This small molecule binds to this protein.
Small molecule (SMILES): COC(=O)c1cc(Br)cc2c1NC(=O)[C@@H]2O

Sequence of chain 1.A:
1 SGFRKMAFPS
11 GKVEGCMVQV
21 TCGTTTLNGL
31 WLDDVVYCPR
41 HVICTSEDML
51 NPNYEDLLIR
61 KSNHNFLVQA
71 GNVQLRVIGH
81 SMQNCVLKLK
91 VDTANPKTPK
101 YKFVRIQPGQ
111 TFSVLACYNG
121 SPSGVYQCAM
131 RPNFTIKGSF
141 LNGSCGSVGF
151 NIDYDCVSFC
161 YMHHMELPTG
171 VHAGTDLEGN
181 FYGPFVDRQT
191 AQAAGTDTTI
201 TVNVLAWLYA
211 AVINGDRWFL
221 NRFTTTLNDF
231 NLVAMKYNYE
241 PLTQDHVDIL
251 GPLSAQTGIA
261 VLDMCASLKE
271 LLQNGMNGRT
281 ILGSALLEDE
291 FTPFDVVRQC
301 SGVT

Binding-site contacts:
Ligand atom C4 contacts residue DMS1 of chain 1.E at 3.9 Å.
Ligand atom O2 contacts residue SER144 of chain 1.A at 3.5 Å (h-bond).
Ligand atom O3 contacts residue LEU27 of chain 1.A at 3.6 Å.
Ligand atom BR contacts residue MET49 of chain 1.A at 3.3 Å.
Ligand atom O3 contacts residue CYS145 of chain 1.A at 2.7 Å (h-bond).
Ligand atom C7 contacts residue DMS1 of chain 1.E at 3.7 Å.
Ligand atom O contacts residue ASN142 of chain 1.A at 3.8 Å.
Ligand atom O2 contacts residue THR26 of chain 1.A at 4.2 Å.
Ligand atom C5 contacts residue HIS41 of chain 1.A at 3.2 Å.
Ligand atom C6 contacts residue HIS41 of chain 1.A at 3.5 Å.
Ligand atom C7 contacts residue HIS41 of chain 1.A at 3.4 Å.
Ligand atom C2 contacts residue ASN142 of chain 1.A at 4.0 Å.
Ligand atom O3 contacts residue HIS41 of chain 1.A at 2.3 Å (h-bond).
Ligand atom C6 contacts residue DMS1 of chain 1.E at 3.3 Å.
Ligand atom C9 contacts residue DMS1 of chain 1.E at 4.0 Å.
Ligand atom N contacts residue CYS145 of chain 1.A at 3.8 Å.
Ligand atom C2 contacts residue DMS1 of chain 1.E at 3.7 Å.
Ligand atom N contacts residue GLY143 of chain 1.A at 3.6 Å (h-bond).
Ligand atom O1 contacts residue ASN142 of chain 1.A at 3.3 Å.
Ligand atom C3 contacts residue DMS1 of chain 1.E at 3.3 Å.
Ligand atom O2 contacts residue CYS145 of chain 1.A at 3.3 Å (h-bond).
Ligand atom C7 contacts residue CYS145 of chain 1.A at 3.4 Å (hydrophobic).
Ligand atom C8 contacts residue DMS1 of chain 1.E at 4.1 Å.
Ligand atom C7 contacts residue HIS164 of chain 1.A at 3.5 Å.
Ligand atom C6 contacts residue CYS145 of chain 1.A at 2.8 Å (hydrophobic).
Ligand atom C4 contacts residue CYS145 of chain 1.A at 2.9 Å (hydrophobic).
Ligand atom N contacts residue DMS1 of chain 1.E at 3.6 Å.
Ligand atom C6 contacts residue HIS164 of chain 1.A at 4.2 Å.
Ligand atom C4 contacts residue GLY143 of chain 1.A at 3.5 Å.
Ligand atom N contacts residue ASN142 of chain 1.A at 3.9 Å.
Ligand atom O2 contacts residue ASN142 of chain 1.A at 4.0 Å.
Ligand atom O2 contacts residue LEU27 of chain 1.A at 4.2 Å.
Ligand atom C1 contacts residue ASN142 of chain 1.A at 3.4 Å.
Ligand atom C5 contacts residue DMS1 of chain 1.E at 3.9 Å.
Ligand atom C5 contacts residue CYS145 of chain 1.A at 1.9 Å (hydrophobic).
Ligand atom O2 contacts residue GLY143 of chain 1.A at 2.8 Å (h-bond).
Ligand atom C contacts residue ASN142 of chain 1.A at 4.2 Å.
Ligand atom C5 contacts residue HIS164 of chain 1.A at 4.4 Å.
Ligand atom C3 contacts residue CYS145 of chain 1.A at 3.8 Å (hydrophobic).
Ligand atom C3 contacts residue ASN142 of chain 1.A at 4.3 Å.